Sequence of chain 1.B:
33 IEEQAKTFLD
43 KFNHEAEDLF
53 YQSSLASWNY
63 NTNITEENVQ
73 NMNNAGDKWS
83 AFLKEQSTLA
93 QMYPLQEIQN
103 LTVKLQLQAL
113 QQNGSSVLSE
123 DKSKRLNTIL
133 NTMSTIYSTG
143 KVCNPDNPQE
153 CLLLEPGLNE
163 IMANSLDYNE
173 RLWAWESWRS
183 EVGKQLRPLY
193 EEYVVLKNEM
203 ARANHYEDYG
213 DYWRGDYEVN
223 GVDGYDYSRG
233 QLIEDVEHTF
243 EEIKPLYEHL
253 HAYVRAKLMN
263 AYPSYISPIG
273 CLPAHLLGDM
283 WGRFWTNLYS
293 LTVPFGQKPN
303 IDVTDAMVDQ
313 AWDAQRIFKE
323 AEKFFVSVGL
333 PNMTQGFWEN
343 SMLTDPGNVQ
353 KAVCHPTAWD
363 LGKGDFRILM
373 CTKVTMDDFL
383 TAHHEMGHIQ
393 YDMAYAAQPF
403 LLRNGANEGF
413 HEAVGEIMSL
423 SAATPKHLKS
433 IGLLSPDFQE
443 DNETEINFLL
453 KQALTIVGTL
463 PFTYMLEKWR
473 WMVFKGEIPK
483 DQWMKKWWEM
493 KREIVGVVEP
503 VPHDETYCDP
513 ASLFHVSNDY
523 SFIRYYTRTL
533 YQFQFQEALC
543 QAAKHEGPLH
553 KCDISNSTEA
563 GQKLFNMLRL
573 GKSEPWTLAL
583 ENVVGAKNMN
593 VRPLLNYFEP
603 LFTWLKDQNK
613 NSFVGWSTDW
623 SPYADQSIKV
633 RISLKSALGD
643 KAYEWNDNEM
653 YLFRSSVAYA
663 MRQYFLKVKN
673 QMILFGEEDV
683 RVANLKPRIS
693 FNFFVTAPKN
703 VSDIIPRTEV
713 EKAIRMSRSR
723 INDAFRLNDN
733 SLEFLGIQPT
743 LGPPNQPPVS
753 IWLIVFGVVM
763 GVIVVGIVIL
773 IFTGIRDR

Binding-site contacts:
Ligand atom C8 contacts residue ASN350 of chain 1.B at 4.1 Å.
Ligand atom C8 contacts residue ASN65 of chain 1.B at 3.8 Å.
Ligand atom C1 contacts residue THR67 of chain 1.B at 4.5 Å.
Ligand atom C7 contacts residue GLN352 of chain 1.B at 3.8 Å.
Ligand atom N2 contacts residue ASN65 of chain 1.B at 2.8 Å (h-bond).
Ligand atom O5 contacts residue ASN70 of chain 1.B at 4.0 Å.
Ligand atom C5 contacts residue ASN70 of chain 1.B at 4.5 Å.
Ligand atom C8 contacts residue GLN352 of chain 1.B at 3.4 Å.
Ligand atom O5 contacts residue ASN65 of chain 1.B at 2.3 Å (h-bond).
Ligand atom C3 contacts residue ASN65 of chain 1.B at 3.9 Å.
Ligand atom C4 contacts residue ASN65 of chain 1.B at 4.3 Å.
Ligand atom C1 contacts residue ASN70 of chain 1.B at 3.9 Å.
Ligand atom C7 contacts residue ASN65 of chain 1.B at 3.6 Å.
Ligand atom C2 contacts residue ASN65 of chain 1.B at 2.5 Å.
Ligand atom N2 contacts residue GLN352 of chain 1.B at 4.3 Å.
Ligand atom C5 contacts residue ASN65 of chain 1.B at 3.6 Å.
Ligand atom O7 contacts residue GLN352 of chain 1.B at 4.2 Å.
Ligand atom O6 contacts residue ASN65 of chain 1.B at 4.4 Å.
Ligand atom C1 contacts residue ASN65 of chain 1.B at 1.4 Å.

The small molecule below binds the protein below.
Small molecule (SMILES): CC(=O)N[C@H]1[C@H](O[C@H]2[C@H](O)[C@@H](NC(C)=O)CO[C@@H]2CO)O[C@H](CO)[C@@H](O)[C@@H]1O